Sequence of chain 1.K:
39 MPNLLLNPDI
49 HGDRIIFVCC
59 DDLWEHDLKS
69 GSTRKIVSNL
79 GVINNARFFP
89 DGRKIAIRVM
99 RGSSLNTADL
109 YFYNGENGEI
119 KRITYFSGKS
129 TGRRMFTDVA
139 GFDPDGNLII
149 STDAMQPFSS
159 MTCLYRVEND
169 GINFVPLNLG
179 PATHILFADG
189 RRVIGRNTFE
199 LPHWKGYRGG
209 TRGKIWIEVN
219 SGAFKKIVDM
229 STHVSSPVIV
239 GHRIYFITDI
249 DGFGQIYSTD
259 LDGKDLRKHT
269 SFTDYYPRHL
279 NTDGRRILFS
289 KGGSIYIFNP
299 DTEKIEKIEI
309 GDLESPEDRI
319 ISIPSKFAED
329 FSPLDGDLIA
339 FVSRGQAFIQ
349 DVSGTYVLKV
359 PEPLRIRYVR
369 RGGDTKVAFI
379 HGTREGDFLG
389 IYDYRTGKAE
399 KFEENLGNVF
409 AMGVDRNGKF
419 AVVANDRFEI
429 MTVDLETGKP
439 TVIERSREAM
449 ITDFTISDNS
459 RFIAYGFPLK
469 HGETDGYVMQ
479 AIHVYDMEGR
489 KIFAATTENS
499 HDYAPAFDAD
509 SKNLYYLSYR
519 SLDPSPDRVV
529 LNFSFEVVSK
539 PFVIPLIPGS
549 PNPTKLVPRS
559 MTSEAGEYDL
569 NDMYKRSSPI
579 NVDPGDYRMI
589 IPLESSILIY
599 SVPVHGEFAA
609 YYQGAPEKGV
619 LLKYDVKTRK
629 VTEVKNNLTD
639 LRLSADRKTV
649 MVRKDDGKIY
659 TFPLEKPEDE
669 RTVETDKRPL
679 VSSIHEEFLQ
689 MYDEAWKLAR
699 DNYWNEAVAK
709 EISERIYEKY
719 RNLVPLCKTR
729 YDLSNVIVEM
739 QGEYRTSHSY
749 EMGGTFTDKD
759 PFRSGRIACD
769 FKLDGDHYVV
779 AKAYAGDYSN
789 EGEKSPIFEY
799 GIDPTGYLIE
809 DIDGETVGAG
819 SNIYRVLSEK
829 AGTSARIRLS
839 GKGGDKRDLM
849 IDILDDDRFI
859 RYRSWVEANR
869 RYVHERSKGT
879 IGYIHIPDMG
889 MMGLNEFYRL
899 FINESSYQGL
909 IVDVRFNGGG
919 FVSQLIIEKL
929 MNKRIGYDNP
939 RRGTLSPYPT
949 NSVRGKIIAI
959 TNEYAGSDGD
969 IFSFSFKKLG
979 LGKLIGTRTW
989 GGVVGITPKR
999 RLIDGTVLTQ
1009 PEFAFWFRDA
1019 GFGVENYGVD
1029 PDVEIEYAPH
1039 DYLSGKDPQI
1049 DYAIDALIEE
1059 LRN

Binding-site contacts:
Ligand atom CA contacts residue SER965 of chain 1.K at 3.2 Å.
Ligand atom N contacts residue D101 of chain 1.R at 1.5 Å.
Ligand atom C contacts residue SER965 of chain 1.K at 1.9 Å.
Ligand atom O contacts residue SER965 of chain 1.K at 2.1 Å.
Ligand atom NH2 contacts residue TYR609 of chain 1.K at 3.3 Å (h-bond).
Ligand atom CB contacts residue D101 of chain 1.R at 3.0 Å.
Ligand atom N contacts residue THR995 of chain 1.K at 3.6 Å.
Ligand atom NE contacts residue PHE919 of chain 1.K at 3.6 Å.
Ligand atom NE contacts residue TYR609 of chain 1.K at 3.2 Å (h-bond).
Ligand atom NH1 contacts residue GLU605 of chain 1.K at 3.3 Å (salt-bridge).
Ligand atom N contacts residue GLY918 of chain 1.K at 3.2 Å (h-bond).
Ligand atom N contacts residue HIS746 of chain 1.K at 3.6 Å (h-bond).
Ligand atom C1 contacts residue SER965 of chain 1.K at 1.6 Å.
Ligand atom O contacts residue GLY993 of chain 1.K at 2.9 Å.
Ligand atom CB contacts residue ASP966 of chain 1.K at 3.3 Å.
Ligand atom O contacts residue THR995 of chain 1.K at 3.0 Å (h-bond).
Ligand atom O contacts residue ASP966 of chain 1.K at 3.1 Å (salt-bridge).
Ligand atom CD contacts residue ILE969 of chain 1.K at 3.6 Å (hydrophobic).
Ligand atom C1 contacts residue HIS746 of chain 1.K at 1.6 Å.
Ligand atom C contacts residue ASP966 of chain 1.K at 3.3 Å.
Ligand atom CA contacts residue HIS746 of chain 1.K at 2.9 Å.
Ligand atom N contacts residue ILE994 of chain 1.K at 3.6 Å.
Ligand atom CG1 contacts residue ASP936 of chain 1.I at 3.2 Å.
Ligand atom CZ contacts residue TYR609 of chain 1.K at 3.4 Å (hydrophobic).
Ligand atom C1 contacts residue GLY990 of chain 1.K at 3.3 Å.
Ligand atom O contacts residue ILE994 of chain 1.K at 3.2 Å (h-bond).
Ligand atom NZ contacts residue ASP936 of chain 1.I at 3.2 Å (salt-bridge).
Ligand atom CA contacts residue GLY918 of chain 1.K at 3.1 Å.
Ligand atom NH2 contacts residue PHE531 of chain 1.I at 3.2 Å.
Ligand atom C contacts residue HIS746 of chain 1.K at 2.9 Å.
Ligand atom O contacts residue GLY917 of chain 1.K at 3.2 Å.
Ligand atom NH1 contacts residue TYR609 of chain 1.K at 3.4 Å (h-bond).
Ligand atom O contacts residue GLY918 of chain 1.K at 3.5 Å (h-bond).
Ligand atom O contacts residue GLY918 of chain 1.K at 2.9 Å (h-bond).
Ligand atom C contacts residue GLY918 of chain 1.K at 3.3 Å.
Ligand atom CE contacts residue ILE969 of chain 1.K at 3.5 Å (hydrophobic).
Ligand atom CB contacts residue SER965 of chain 1.K at 3.7 Å.
Ligand atom CA contacts residue D101 of chain 1.R at 2.6 Å.
Ligand atom O contacts residue PHE919 of chain 1.K at 3.2 Å.
Ligand atom C contacts residue THR995 of chain 1.K at 3.3 Å.

A protein and the small-molecule ligand that binds it are described below.
Small molecule (SMILES): CC(C)[C@H](NC(=O)[C@@H](N)CCCN=C(N)N)C(=O)N[C@@H](CCCN=C(N)N)C(=O)N[C@]1(CCCCN)CC1=O

Sequence of chain 1.I:
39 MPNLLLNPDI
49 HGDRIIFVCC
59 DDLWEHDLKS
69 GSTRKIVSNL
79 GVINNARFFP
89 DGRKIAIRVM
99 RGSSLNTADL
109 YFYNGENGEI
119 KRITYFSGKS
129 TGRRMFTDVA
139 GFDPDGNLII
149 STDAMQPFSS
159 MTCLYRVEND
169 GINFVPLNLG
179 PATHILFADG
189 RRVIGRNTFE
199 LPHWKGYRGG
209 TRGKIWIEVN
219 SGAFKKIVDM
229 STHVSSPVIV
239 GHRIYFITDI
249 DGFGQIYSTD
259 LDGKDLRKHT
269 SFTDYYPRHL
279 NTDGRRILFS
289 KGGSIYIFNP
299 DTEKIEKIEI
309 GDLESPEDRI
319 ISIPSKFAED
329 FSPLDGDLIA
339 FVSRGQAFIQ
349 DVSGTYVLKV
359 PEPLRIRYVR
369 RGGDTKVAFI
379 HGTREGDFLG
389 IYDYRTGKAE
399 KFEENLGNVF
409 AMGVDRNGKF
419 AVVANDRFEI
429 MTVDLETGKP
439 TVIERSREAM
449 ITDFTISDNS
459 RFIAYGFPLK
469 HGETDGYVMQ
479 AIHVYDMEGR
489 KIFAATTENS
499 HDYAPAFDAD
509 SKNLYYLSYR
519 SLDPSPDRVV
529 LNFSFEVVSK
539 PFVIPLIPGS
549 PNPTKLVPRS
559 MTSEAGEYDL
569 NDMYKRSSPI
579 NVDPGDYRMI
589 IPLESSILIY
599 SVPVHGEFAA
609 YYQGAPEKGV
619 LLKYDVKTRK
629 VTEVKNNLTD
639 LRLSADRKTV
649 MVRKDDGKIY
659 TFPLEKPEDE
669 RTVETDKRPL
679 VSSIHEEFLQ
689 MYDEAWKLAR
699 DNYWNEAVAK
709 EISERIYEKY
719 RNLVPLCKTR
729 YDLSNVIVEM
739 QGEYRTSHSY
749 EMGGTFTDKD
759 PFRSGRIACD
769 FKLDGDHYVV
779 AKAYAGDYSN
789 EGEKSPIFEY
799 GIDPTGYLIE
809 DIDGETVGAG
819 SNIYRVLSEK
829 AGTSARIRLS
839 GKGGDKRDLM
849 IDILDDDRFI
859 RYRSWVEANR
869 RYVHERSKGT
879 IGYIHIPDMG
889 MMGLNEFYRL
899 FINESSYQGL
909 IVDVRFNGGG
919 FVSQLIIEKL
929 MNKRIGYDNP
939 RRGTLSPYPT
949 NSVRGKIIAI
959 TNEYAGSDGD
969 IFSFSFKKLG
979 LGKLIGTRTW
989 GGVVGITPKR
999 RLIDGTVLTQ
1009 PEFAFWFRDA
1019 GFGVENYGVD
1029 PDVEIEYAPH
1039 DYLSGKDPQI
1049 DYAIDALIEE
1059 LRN